Sequence of chain 17.E:
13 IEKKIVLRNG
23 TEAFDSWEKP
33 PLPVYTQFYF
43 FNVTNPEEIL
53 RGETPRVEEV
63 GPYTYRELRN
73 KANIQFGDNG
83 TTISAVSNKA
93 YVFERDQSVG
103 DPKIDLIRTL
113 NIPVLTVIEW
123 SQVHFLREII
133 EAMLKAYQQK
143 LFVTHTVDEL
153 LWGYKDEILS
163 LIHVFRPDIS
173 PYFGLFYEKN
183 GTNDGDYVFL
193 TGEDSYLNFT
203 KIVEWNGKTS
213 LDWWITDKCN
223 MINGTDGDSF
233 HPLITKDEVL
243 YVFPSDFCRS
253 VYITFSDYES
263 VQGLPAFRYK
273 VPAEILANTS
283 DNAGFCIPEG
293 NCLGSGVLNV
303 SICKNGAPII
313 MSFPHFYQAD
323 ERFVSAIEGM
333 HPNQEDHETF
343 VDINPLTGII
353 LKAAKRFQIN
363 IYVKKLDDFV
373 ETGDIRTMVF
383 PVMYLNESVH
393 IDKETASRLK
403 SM

This small molecule binds to this protein.
Small molecule (SMILES): CC(=O)N[C@@H]1[C@@H](O)[C@H](O)[C@@H](CO)O[C@H]1O

Binding-site contacts:
Ligand atom C8 contacts residue LEU192 of chain 17.E at 3.7 Å (hydrophobic).
Ligand atom C6 contacts residue SER197 of chain 17.E at 4.3 Å.
Ligand atom C2 contacts residue ASN200 of chain 17.E at 2.5 Å.
Ligand atom C5 contacts residue SER197 of chain 17.E at 4.2 Å.
Ligand atom C8 contacts residue VAL205 of chain 17.E at 3.7 Å (hydrophobic).
Ligand atom C4 contacts residue ASN200 of chain 17.E at 3.8 Å.
Ligand atom N2 contacts residue LEU192 of chain 17.E at 3.5 Å.
Ligand atom C2 contacts residue LEU192 of chain 17.E at 4.3 Å (hydrophobic).
Ligand atom C5 contacts residue ASN200 of chain 17.E at 3.3 Å.
Ligand atom O6 contacts residue ASN200 of chain 17.E at 3.0 Å (h-bond).
Ligand atom C1 contacts residue ASN200 of chain 17.E at 1.4 Å.
Ligand atom C7 contacts residue LEU192 of chain 17.E at 3.8 Å (hydrophobic).
Ligand atom C1 contacts residue LEU192 of chain 17.E at 3.9 Å (hydrophobic).
Ligand atom N2 contacts residue ASN200 of chain 17.E at 3.3 Å (h-bond).
Ligand atom C7 contacts residue ASN200 of chain 17.E at 3.6 Å.
Ligand atom O7 contacts residue ASN200 of chain 17.E at 3.3 Å (h-bond).
Ligand atom C6 contacts residue LEU199 of chain 17.E at 4.1 Å (hydrophobic).
Ligand atom O5 contacts residue ASN200 of chain 17.E at 2.5 Å (h-bond).
Ligand atom C6 contacts residue ASN200 of chain 17.E at 3.3 Å.
Ligand atom O5 contacts residue SER197 of chain 17.E at 4.0 Å.
Ligand atom C3 contacts residue ASN200 of chain 17.E at 3.7 Å.
Ligand atom O7 contacts residue LYS203 of chain 17.E at 4.0 Å.